Sequence of chain 1.C:
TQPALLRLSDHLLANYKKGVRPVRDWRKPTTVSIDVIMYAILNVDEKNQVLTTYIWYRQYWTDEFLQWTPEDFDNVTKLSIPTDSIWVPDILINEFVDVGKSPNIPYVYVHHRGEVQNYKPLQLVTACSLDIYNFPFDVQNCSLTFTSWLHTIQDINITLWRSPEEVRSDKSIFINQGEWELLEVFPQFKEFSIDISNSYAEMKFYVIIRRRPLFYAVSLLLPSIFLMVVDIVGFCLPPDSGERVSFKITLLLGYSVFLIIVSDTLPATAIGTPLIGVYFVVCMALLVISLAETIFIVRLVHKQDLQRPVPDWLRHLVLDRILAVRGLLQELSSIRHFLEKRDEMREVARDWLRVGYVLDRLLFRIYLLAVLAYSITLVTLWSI

Binding-site contacts:
Ligand atom C3 contacts residue ASN252 of chain 1.C at 3.8 Å.
Ligand atom C8 contacts residue ILE319 of chain 1.C at 3.6 Å (hydrophobic).
Ligand atom C5 contacts residue ASN252 of chain 1.C at 3.6 Å.
Ligand atom O5 contacts residue TYR317 of chain 1.C at 4.3 Å.
Ligand atom C4 contacts residue ASN252 of chain 1.C at 4.2 Å.
Ligand atom C6 contacts residue TYR317 of chain 1.C at 3.9 Å (hydrophobic).
Ligand atom C1 contacts residue TYR317 of chain 1.C at 4.5 Å (hydrophobic).
Ligand atom C5 contacts residue TYR317 of chain 1.C at 3.8 Å (hydrophobic).
Ligand atom C2 contacts residue ASN252 of chain 1.C at 2.5 Å.
Ligand atom O7 contacts residue ASN252 of chain 1.C at 3.8 Å.
Ligand atom N2 contacts residue ILE319 of chain 1.C at 3.8 Å.
Ligand atom C1 contacts residue ASN252 of chain 1.C at 1.4 Å.
Ligand atom O6 contacts residue ASN252 of chain 1.C at 4.5 Å.
Ligand atom C7 contacts residue ASN252 of chain 1.C at 3.5 Å.
Ligand atom O5 contacts residue ASN252 of chain 1.C at 2.4 Å (h-bond).
Ligand atom O3 contacts residue GLN299 of chain 1.C at 3.8 Å.
Ligand atom O7 contacts residue GLN299 of chain 1.C at 4.1 Å.
Ligand atom C8 contacts residue GLU295 of chain 1.C at 4.5 Å.
Ligand atom C7 contacts residue ILE319 of chain 1.C at 4.2 Å (hydrophobic).
Ligand atom N2 contacts residue ASN252 of chain 1.C at 2.9 Å (h-bond).
Ligand atom O7 contacts residue TYR317 of chain 1.C at 3.9 Å.
Ligand atom O4 contacts residue TYR317 of chain 1.C at 4.2 Å.

The small molecule below binds the protein below.
Small molecule (SMILES): CC(=O)N[C@H]1[C@H](O[C@H]2[C@H](O)[C@@H](NC(C)=O)CO[C@@H]2CO)O[C@H](CO)[C@@H](O)[C@@H]1O